Binding-site contacts:
Ligand atom O3 contacts residue TYR176 of chain 1.A at 4.1 Å.
Ligand atom C2 contacts residue TRP207 of chain 1.A at 4.1 Å (hydrophobic).
Ligand atom C1 contacts residue TRP207 of chain 1.A at 3.6 Å (hydrophobic).
Ligand atom O4 contacts residue TYR131 of chain 1.A at 2.4 Å (h-bond).
Ligand atom O2 contacts residue GLU189 of chain 1.A at 3.3 Å (salt-bridge).
Ligand atom O5 contacts residue HIS275 of chain 1.A at 4.0 Å.
Ligand atom C1 contacts residue HIS275 of chain 1.A at 4.4 Å.
Ligand atom C4 contacts residue PHE184 of chain 1.A at 3.5 Å (hydrophobic).
Ligand atom O1 contacts residue SER287 of chain 1.A at 4.0 Å.
Ligand atom O1 contacts residue ASN197 of chain 1.A at 3.0 Å (h-bond).
Ligand atom C1 contacts residue ASN197 of chain 1.A at 3.9 Å.
Ligand atom O1 contacts residue TRP207 of chain 1.A at 3.2 Å.
Ligand atom C1 contacts residue FE21 of chain 1.D at 3.3 Å.
Ligand atom O3 contacts residue ASN197 of chain 1.A at 4.0 Å.
Ligand atom O5 contacts residue HIS187 of chain 1.A at 3.6 Å.
Ligand atom O4 contacts residue LYS205 of chain 1.A at 4.3 Å.
Ligand atom O1 contacts residue SER195 of chain 1.A at 4.2 Å.
Ligand atom O4 contacts residue PHE184 of chain 1.A at 3.5 Å.
Ligand atom O2 contacts residue FE21 of chain 1.D at 2.4 Å.
Ligand atom O3 contacts residue PHE184 of chain 1.A at 4.3 Å.
Ligand atom C2 contacts residue FE21 of chain 1.D at 3.3 Å.
Ligand atom C5 contacts residue TYR176 of chain 1.A at 4.1 Å (hydrophobic).
Ligand atom C3 contacts residue TRP207 of chain 1.A at 4.2 Å (hydrophobic).
Ligand atom O3 contacts residue TYR131 of chain 1.A at 2.9 Å (h-bond).
Ligand atom O5 contacts residue PHE184 of chain 1.A at 4.1 Å.
Ligand atom O4 contacts residue TYR176 of chain 1.A at 4.2 Å.
Ligand atom O3 contacts residue LYS205 of chain 1.A at 3.0 Å (salt-bridge).
Ligand atom C1 contacts residue SER195 of chain 1.A at 4.0 Å.
Ligand atom C5 contacts residue LYS205 of chain 1.A at 3.9 Å.
Ligand atom O5 contacts residue FE21 of chain 1.D at 2.6 Å.
Ligand atom C5 contacts residue PHE184 of chain 1.A at 3.7 Å (hydrophobic).
Ligand atom O2 contacts residue HIS275 of chain 1.A at 3.5 Å (h-bond).
Ligand atom C3 contacts residue ASN197 of chain 1.A at 3.5 Å.
Ligand atom O2 contacts residue SER195 of chain 1.A at 2.9 Å (h-bond).
Ligand atom O2 contacts residue TRP207 of chain 1.A at 4.2 Å.
Ligand atom C5 contacts residue TYR131 of chain 1.A at 3.0 Å (hydrophobic).
Ligand atom O1 contacts residue ILE196 of chain 1.A at 4.5 Å.
Ligand atom C2 contacts residue ASN197 of chain 1.A at 4.2 Å.
Ligand atom O2 contacts residue THR269 of chain 1.A at 4.1 Å.
Ligand atom O1 contacts residue FE21 of chain 1.D at 4.4 Å.

Sequence of chain 1.A:
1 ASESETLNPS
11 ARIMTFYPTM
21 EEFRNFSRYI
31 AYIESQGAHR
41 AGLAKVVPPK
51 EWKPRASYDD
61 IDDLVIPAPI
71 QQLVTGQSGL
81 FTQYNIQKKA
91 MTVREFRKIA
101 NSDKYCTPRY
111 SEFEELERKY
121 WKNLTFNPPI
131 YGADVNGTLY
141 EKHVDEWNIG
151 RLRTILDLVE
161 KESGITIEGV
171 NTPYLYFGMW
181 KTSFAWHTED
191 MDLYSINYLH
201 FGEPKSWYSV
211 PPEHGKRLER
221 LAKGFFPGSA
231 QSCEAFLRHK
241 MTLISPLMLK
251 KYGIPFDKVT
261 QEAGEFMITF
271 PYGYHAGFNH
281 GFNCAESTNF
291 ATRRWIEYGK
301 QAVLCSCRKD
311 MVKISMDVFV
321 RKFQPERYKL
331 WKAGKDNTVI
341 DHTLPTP

This small molecule binds to this protein.
Small molecule (SMILES): O=C(O)CCC(=O)C(=O)O